Sequence of chain 8.A:
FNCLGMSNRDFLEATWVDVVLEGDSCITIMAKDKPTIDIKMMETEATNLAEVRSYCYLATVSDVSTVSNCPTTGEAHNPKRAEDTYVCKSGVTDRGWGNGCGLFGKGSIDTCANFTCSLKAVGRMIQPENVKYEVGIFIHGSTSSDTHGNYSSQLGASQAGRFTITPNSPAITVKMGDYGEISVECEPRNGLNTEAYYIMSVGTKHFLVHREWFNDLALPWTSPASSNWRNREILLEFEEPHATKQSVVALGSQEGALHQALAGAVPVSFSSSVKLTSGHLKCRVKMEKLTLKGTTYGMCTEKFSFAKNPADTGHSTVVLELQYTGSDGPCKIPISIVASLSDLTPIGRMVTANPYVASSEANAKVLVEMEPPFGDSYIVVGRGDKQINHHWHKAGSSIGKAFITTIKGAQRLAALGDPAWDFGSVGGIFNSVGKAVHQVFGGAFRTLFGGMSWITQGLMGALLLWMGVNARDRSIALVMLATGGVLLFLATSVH

The small molecule below binds the protein below.
Small molecule (SMILES): CC(=O)N[C@@H]1[C@@H](O)[C@H](O)[C@@H](CO)O[C@H]1O

Binding-site contacts:
Ligand atom C8 contacts residue ASP67 of chain 8.A at 3.7 Å.
Ligand atom N2 contacts residue TYR90 of chain 8.A at 4.4 Å.
Ligand atom O5 contacts residue ASN118 of chain 8.A at 2.4 Å (h-bond).
Ligand atom C5 contacts residue ASN118 of chain 8.A at 3.6 Å.
Ligand atom O5 contacts residue PHE119 of chain 8.A at 3.9 Å.
Ligand atom N2 contacts residue ASN118 of chain 8.A at 2.9 Å (h-bond).
Ligand atom C6 contacts residue THR120 of chain 8.A at 3.8 Å.
Ligand atom C3 contacts residue ASN118 of chain 8.A at 3.8 Å.
Ligand atom C7 contacts residue ASN118 of chain 8.A at 3.8 Å.
Ligand atom O6 contacts residue THR120 of chain 8.A at 3.6 Å (h-bond).
Ligand atom C1 contacts residue THR89 of chain 8.A at 4.2 Å.
Ligand atom C5 contacts residue THR120 of chain 8.A at 4.2 Å.
Ligand atom O6 contacts residue THR89 of chain 8.A at 3.9 Å.
Ligand atom C8 contacts residue ASN118 of chain 8.A at 3.7 Å.
Ligand atom O6 contacts residue ASN118 of chain 8.A at 4.2 Å.
Ligand atom O6 contacts residue PHE119 of chain 8.A at 2.8 Å (h-bond).
Ligand atom O5 contacts residue THR120 of chain 8.A at 3.4 Å (h-bond).
Ligand atom C8 contacts residue SER66 of chain 8.A at 3.6 Å.
Ligand atom O5 contacts residue THR89 of chain 8.A at 4.5 Å.
Ligand atom C2 contacts residue ASN118 of chain 8.A at 2.5 Å.
Ligand atom C6 contacts residue PHE119 of chain 8.A at 4.0 Å (hydrophobic).
Ligand atom C1 contacts residue ASN118 of chain 8.A at 1.4 Å.
Ligand atom C4 contacts residue ASN118 of chain 8.A at 4.2 Å.
Ligand atom C1 contacts residue SER66 of chain 8.A at 4.5 Å.